This protein binds this small molecule.
Small molecule (SMILES): CC(=O)N[C@H]1[C@H](O[C@H]2[C@H](O)[C@@H](NC(C)=O)CO[C@@H]2CO)O[C@H](CO)[C@@H](O)[C@@H]1O

Binding-site contacts:
Ligand atom C8 contacts residue ASN278 of chain 1.B at 4.4 Å.
Ligand atom C2 contacts residue ASN278 of chain 1.B at 2.4 Å.
Ligand atom C6 contacts residue GLU391 of chain 1.B at 4.4 Å.
Ligand atom O5 contacts residue ASN278 of chain 1.B at 2.4 Å (h-bond).
Ligand atom C5 contacts residue ASN278 of chain 1.B at 3.7 Å.
Ligand atom C8 contacts residue VAL290 of chain 1.B at 4.3 Å (hydrophobic).
Ligand atom C1 contacts residue VAL290 of chain 1.B at 3.5 Å (hydrophobic).
Ligand atom C8 contacts residue LYS292 of chain 1.B at 4.4 Å.
Ligand atom C3 contacts residue VAL290 of chain 1.B at 4.2 Å (hydrophobic).
Ligand atom C4 contacts residue ASN278 of chain 1.B at 4.2 Å.
Ligand atom O5 contacts residue ASN291 of chain 1.B at 3.7 Å.
Ligand atom C8 contacts residue GLU391 of chain 1.B at 3.5 Å.
Ligand atom C2 contacts residue VAL290 of chain 1.B at 4.0 Å (hydrophobic).
Ligand atom C1 contacts residue ASN278 of chain 1.B at 1.4 Å.
Ligand atom C7 contacts residue VAL290 of chain 1.B at 4.5 Å (hydrophobic).
Ligand atom C7 contacts residue ASN278 of chain 1.B at 3.1 Å.
Ligand atom C3 contacts residue ASN278 of chain 1.B at 3.8 Å.
Ligand atom C5 contacts residue VAL290 of chain 1.B at 4.4 Å (hydrophobic).
Ligand atom C6 contacts residue ASN291 of chain 1.B at 3.9 Å.
Ligand atom N2 contacts residue ASN278 of chain 1.B at 2.9 Å (h-bond).
Ligand atom N2 contacts residue VAL290 of chain 1.B at 3.8 Å.
Ligand atom O7 contacts residue ASN278 of chain 1.B at 2.9 Å (h-bond).
Ligand atom O5 contacts residue VAL290 of chain 1.B at 4.4 Å.
Ligand atom C1 contacts residue ASN291 of chain 1.B at 4.2 Å.
Ligand atom C8 contacts residue SER38 of chain 1.B at 3.6 Å.
Ligand atom C5 contacts residue ASN291 of chain 1.B at 3.9 Å.

Sequence of chain 1.B:
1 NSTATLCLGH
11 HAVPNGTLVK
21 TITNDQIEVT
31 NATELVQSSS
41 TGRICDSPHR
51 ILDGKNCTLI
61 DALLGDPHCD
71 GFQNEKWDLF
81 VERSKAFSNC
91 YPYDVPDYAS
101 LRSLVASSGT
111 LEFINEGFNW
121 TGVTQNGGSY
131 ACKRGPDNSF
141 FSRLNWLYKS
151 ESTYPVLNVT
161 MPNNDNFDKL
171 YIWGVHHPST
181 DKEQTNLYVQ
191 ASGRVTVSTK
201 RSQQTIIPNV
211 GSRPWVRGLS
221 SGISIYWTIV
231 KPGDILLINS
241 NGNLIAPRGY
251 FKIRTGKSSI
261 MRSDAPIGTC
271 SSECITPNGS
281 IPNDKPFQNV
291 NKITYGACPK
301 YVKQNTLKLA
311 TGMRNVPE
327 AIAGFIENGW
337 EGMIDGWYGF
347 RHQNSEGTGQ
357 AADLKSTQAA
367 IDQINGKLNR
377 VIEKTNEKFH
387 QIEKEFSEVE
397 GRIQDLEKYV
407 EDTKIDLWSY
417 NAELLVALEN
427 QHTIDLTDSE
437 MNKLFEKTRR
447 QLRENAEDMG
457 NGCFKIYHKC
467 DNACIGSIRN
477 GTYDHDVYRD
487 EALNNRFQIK